Binding-site contacts:
Ligand atom C8 contacts residue HIS14 of chain 1.B at 3.7 Å.
Ligand atom C10 contacts residue HIS14 of chain 1.B at 4.1 Å.
Ligand atom C21 contacts residue TYR11 of chain 1.B at 3.7 Å (hydrophobic).
Ligand atom C13 contacts residue TYR11 of chain 1.B at 3.4 Å (hydrophobic).
Ligand atom C23 contacts residue PRO10 of chain 1.B at 3.4 Å (hydrophobic).
Ligand atom O1 contacts residue ASN94 of chain 1.B at 3.9 Å.
Ligand atom C5 contacts residue THR91 of chain 1.B at 3.7 Å.
Ligand atom C1 contacts residue TYR11 of chain 1.B at 4.1 Å (hydrophobic).
Ligand atom C14 contacts residue PHE316 of chain 1.B at 4.0 Å (hydrophobic).
Ligand atom O1 contacts residue VAL95 of chain 1.B at 3.7 Å.
Ligand atom C2 contacts residue THR91 of chain 1.B at 3.6 Å.
Ligand atom C11 contacts residue PHE316 of chain 1.B at 3.8 Å (hydrophobic).
Ligand atom C12 contacts residue TYR11 of chain 1.B at 3.4 Å (hydrophobic).
Ligand atom C7 contacts residue HIS14 of chain 1.B at 3.6 Å.
Ligand atom C12 contacts residue LEU9 of chain 1.B at 4.0 Å (hydrophobic).
Ligand atom C9 contacts residue HIS14 of chain 1.B at 3.7 Å.
Ligand atom C22 contacts residue PRO10 of chain 1.B at 4.0 Å (hydrophobic).
Ligand atom C16 contacts residue TYR11 of chain 1.B at 3.8 Å (hydrophobic).
Ligand atom C19 contacts residue TYR11 of chain 1.B at 4.1 Å (hydrophobic).
Ligand atom C7 contacts residue LEU9 of chain 1.B at 3.9 Å (hydrophobic).
Ligand atom O3 contacts residue TYR11 of chain 1.B at 3.2 Å.
Ligand atom C4 contacts residue LEU9 of chain 1.B at 3.5 Å (hydrophobic).
Ligand atom O4 contacts residue THR91 of chain 1.B at 4.1 Å.
Ligand atom O3 contacts residue VAL95 of chain 1.B at 4.1 Å.
Ligand atom O4 contacts residue ASN94 of chain 1.B at 3.2 Å (h-bond).
Ligand atom C18 contacts residue ASN94 of chain 1.B at 3.3 Å.
Ligand atom C23 contacts residue LEU9 of chain 1.B at 3.9 Å (hydrophobic).
Ligand atom C5 contacts residue LEU9 of chain 1.B at 3.4 Å (hydrophobic).
Ligand atom C6 contacts residue CYS123 of chain 1.B at 4.0 Å (hydrophobic).
Ligand atom C10 contacts residue PHE316 of chain 1.B at 3.7 Å (hydrophobic).
Ligand atom C3 contacts residue THR91 of chain 1.B at 3.4 Å.
Ligand atom C17 contacts residue ASN94 of chain 1.B at 3.7 Å.
Ligand atom C14 contacts residue TYR11 of chain 1.B at 4.0 Å (hydrophobic).
Ligand atom O2 contacts residue MET228 of chain 1.B at 3.7 Å.
Ligand atom C9 contacts residue PHE316 of chain 1.B at 3.6 Å (hydrophobic).
Ligand atom C6 contacts residue LEU9 of chain 1.B at 3.7 Å (hydrophobic).
Ligand atom C2 contacts residue VAL95 of chain 1.B at 2.9 Å (hydrophobic).
Ligand atom C1 contacts residue VAL95 of chain 1.B at 3.4 Å (hydrophobic).
Ligand atom C8 contacts residue PHE316 of chain 1.B at 3.6 Å (hydrophobic).
Ligand atom O2 contacts residue HIS14 of chain 1.B at 2.9 Å (h-bond).

Sequence of chain 1.B:
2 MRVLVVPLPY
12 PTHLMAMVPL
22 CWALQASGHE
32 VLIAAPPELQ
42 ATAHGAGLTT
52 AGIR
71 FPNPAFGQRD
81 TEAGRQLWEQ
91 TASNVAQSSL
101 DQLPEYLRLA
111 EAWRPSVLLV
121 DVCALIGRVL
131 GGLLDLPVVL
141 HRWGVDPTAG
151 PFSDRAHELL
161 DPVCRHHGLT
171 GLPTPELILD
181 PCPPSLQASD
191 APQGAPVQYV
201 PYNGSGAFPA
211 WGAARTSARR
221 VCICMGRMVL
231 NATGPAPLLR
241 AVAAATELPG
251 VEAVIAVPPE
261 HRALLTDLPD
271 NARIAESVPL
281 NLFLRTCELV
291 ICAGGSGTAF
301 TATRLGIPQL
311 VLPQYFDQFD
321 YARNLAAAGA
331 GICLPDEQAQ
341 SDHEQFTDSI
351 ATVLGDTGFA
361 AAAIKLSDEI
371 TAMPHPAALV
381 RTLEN

A protein and the small-molecule ligand that binds it are described below.
Small molecule (SMILES): CC[C@H]1CCC[C@H](O)[C@@H](C)C(=O)C2=C[C@@H]3[C@@H](C=C[C@@H]4C[C@@H](O)C[C@@H]34)[C@@H]2CC(=O)O1